Sequence of chain 2.D:
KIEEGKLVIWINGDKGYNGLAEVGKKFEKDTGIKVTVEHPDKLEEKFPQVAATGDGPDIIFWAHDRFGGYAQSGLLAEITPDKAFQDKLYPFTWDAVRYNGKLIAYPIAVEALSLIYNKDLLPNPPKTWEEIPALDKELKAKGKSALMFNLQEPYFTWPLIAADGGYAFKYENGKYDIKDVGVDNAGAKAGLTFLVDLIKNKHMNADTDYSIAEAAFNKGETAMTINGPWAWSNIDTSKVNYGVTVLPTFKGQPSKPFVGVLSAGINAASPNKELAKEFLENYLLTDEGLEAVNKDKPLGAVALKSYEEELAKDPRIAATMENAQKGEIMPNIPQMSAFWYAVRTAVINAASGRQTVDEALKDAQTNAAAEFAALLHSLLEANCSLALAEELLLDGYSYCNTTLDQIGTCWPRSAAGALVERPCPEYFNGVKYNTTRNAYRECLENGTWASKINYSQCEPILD

Binding-site contacts:
Ligand atom O3 contacts residue TRP64 of chain 2.D at 3.5 Å (h-bond).
Ligand atom C6 contacts residue PRO156 of chain 2.D at 3.7 Å (hydrophobic).
Ligand atom O5 contacts residue TYR157 of chain 2.D at 3.4 Å.
Ligand atom C1 contacts residue TYR157 of chain 2.D at 3.8 Å (hydrophobic).
Ligand atom C6 contacts residue GLU155 of chain 2.D at 3.4 Å.
Ligand atom O1 contacts residue ASN14 of chain 2.D at 3.1 Å (h-bond).
Ligand atom C2 contacts residue LYS17 of chain 2.D at 3.6 Å.
Ligand atom O2 contacts residue LYS17 of chain 2.D at 2.7 Å (salt-bridge).
Ligand atom O6 contacts residue TYR157 of chain 2.D at 3.4 Å.
Ligand atom C6 contacts residue TRP342 of chain 2.D at 3.8 Å (hydrophobic).
Ligand atom O6 contacts residue PRO156 of chain 2.D at 3.3 Å.
Ligand atom C1 contacts residue LYS17 of chain 2.D at 3.3 Å.
Ligand atom O3 contacts residue ASP67 of chain 2.D at 2.4 Å (salt-bridge).
Ligand atom O3 contacts residue TRP342 of chain 2.D at 3.7 Å.
Ligand atom O2 contacts residue ALA65 of chain 2.D at 3.4 Å.
Ligand atom C6 contacts residue TYR157 of chain 2.D at 3.9 Å (hydrophobic).
Ligand atom O3 contacts residue GLU113 of chain 2.D at 3.7 Å.
Ligand atom O5 contacts residue ASP16 of chain 2.D at 3.9 Å.
Ligand atom O2 contacts residue ASP67 of chain 2.D at 2.8 Å (salt-bridge).
Ligand atom O1 contacts residue ASP16 of chain 2.D at 2.6 Å (salt-bridge).
Ligand atom O3 contacts residue ALA65 of chain 2.D at 3.6 Å.
Ligand atom C3 contacts residue TRP64 of chain 2.D at 3.5 Å (hydrophobic).
Ligand atom O4 contacts residue ARG346 of chain 2.D at 3.6 Å (salt-bridge).
Ligand atom C6 contacts residue PHE158 of chain 2.D at 3.9 Å (hydrophobic).
Ligand atom C4 contacts residue ARG68 of chain 2.D at 3.7 Å.
Ligand atom O1 contacts residue LYS17 of chain 2.D at 2.8 Å (salt-bridge).
Ligand atom O2 contacts residue TRP64 of chain 2.D at 3.0 Å (h-bond).
Ligand atom O4 contacts residue ARG68 of chain 2.D at 2.8 Å (salt-bridge).
Ligand atom C3 contacts residue ASP67 of chain 2.D at 3.5 Å.
Ligand atom C6 contacts residue ARG346 of chain 2.D at 3.7 Å.
Ligand atom C2 contacts residue ASP67 of chain 2.D at 3.4 Å.
Ligand atom C3 contacts residue ARG68 of chain 2.D at 3.9 Å.
Ligand atom O6 contacts residue GLU155 of chain 2.D at 2.7 Å (salt-bridge).
Ligand atom C2 contacts residue TRP64 of chain 2.D at 3.9 Å (hydrophobic).
Ligand atom C1 contacts residue ASP16 of chain 2.D at 3.3 Å.
Ligand atom C4 contacts residue TRP342 of chain 2.D at 3.6 Å (hydrophobic).
Ligand atom C1 contacts residue TRP232 of chain 2.D at 3.9 Å (hydrophobic).
Ligand atom O3 contacts residue ARG68 of chain 2.D at 2.9 Å (salt-bridge).
Ligand atom O2 contacts residue GLU113 of chain 2.D at 2.8 Å (salt-bridge).
Ligand atom C2 contacts residue GLU113 of chain 2.D at 3.6 Å.

The protein below binds the small molecule below.
Small molecule (SMILES): OC[C@H]1O[C@H](O[C@H]2[C@H](O)[C@@H](O)[C@@H](O)O[C@@H]2CO)[C@H](O)[C@@H](O)[C@@H]1O